Binding-site contacts:
Ligand atom O5 contacts residue ASN12 of chain 9.I at 2.6 Å (h-bond).
Ligand atom C2 contacts residue ASN12 of chain 9.I at 3.2 Å.
Ligand atom C5 contacts residue ASN12 of chain 9.I at 4.0 Å.
Ligand atom C1 contacts residue ASN12 of chain 9.I at 2.1 Å.
Ligand atom C7 contacts residue ASN12 of chain 9.I at 3.9 Å.
Ligand atom N2 contacts residue ASN12 of chain 9.I at 3.8 Å.
Ligand atom O7 contacts residue ASN12 of chain 9.I at 3.7 Å.

A small-molecule ligand and the protein it binds are described below.
Small molecule (SMILES): CC(=O)N[C@H]1[C@H](O[C@H]2[C@H](O)[C@@H](NC(C)=O)CO[C@@H]2CO)O[C@H](CO)[C@@H](O)[C@@H]1O

Sequence of chain 9.I:
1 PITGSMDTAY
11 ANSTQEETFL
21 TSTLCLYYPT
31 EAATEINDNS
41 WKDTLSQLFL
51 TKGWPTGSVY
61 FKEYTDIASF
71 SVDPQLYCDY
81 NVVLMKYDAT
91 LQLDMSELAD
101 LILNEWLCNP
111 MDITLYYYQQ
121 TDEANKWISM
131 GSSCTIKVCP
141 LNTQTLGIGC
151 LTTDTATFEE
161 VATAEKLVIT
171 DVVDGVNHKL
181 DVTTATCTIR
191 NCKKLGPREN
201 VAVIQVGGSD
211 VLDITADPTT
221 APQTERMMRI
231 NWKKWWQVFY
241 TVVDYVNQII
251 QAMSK